A small-molecule ligand and the protein it binds are described below.
Small molecule (SMILES): C[C@@H](O)CN1CCN(CC(=O)O)CCN(CC(=O)O)CCN(CC(=O)O)CC1

Sequence of chain 1.A:
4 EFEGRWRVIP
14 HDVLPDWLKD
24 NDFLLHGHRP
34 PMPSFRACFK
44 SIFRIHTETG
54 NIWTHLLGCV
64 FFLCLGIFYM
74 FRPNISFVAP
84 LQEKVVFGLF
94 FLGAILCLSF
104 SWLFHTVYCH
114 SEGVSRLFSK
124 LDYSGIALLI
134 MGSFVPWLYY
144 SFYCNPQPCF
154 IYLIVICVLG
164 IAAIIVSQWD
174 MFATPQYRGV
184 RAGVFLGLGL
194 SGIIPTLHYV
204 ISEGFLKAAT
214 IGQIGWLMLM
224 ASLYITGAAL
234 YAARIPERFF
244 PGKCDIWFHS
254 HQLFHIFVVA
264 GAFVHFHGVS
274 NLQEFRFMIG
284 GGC

Sequence of chain 1.B:
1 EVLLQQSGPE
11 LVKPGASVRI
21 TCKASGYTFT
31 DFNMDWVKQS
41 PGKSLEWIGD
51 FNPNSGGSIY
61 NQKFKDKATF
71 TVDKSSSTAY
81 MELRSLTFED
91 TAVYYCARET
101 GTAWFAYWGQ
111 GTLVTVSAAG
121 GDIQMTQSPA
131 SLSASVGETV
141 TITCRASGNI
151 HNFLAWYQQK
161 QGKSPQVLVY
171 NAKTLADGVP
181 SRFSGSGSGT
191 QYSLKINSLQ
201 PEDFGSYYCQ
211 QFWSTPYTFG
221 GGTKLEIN

Binding-site contacts:
Ligand atom C8 contacts residue GD1 of chain 1.J at 3.4 Å.
Ligand atom O7 contacts residue DO31 of chain 1.P at 2.8 Å (h-bond).
Ligand atom O1 contacts residue GD1 of chain 1.O at 3.5 Å.
Ligand atom N1 contacts residue GD1 of chain 1.J at 2.8 Å.
Ligand atom N4 contacts residue GD1 of chain 1.J at 2.4 Å.
Ligand atom C12 contacts residue GD1 of chain 1.J at 3.3 Å.
Ligand atom C1 contacts residue GD1 of chain 1.J at 3.6 Å.
Ligand atom C13 contacts residue GD1 of chain 1.J at 3.0 Å.
Ligand atom C16 contacts residue GD1 of chain 1.J at 2.2 Å.
Ligand atom O3 contacts residue DO31 of chain 1.P at 2.7 Å (h-bond).
Ligand atom C7 contacts residue GD1 of chain 1.J at 3.3 Å.
Ligand atom C10 contacts residue GD1 of chain 1.J at 3.5 Å.
Ligand atom N2 contacts residue GD1 of chain 1.J at 2.6 Å.
Ligand atom C17 contacts residue VAL11 of chain 1.A at 3.5 Å (hydrophobic).
Ligand atom C10 contacts residue GD1 of chain 1.O at 2.8 Å.
Ligand atom O3 contacts residue GD1 of chain 1.J at 2.5 Å.
Ligand atom C15 contacts residue VAL11 of chain 1.A at 3.4 Å (hydrophobic).
Ligand atom C3 contacts residue GD1 of chain 1.J at 3.0 Å.
Ligand atom C15 contacts residue GD1 of chain 1.J at 3.4 Å.
Ligand atom C6 contacts residue GD1 of chain 1.J at 2.1 Å.
Ligand atom C4 contacts residue GD1 of chain 1.J at 2.6 Å.
Ligand atom C8 contacts residue GD1 of chain 1.O at 2.7 Å.
Ligand atom C15 contacts residue DO31 of chain 1.P at 3.2 Å.
Ligand atom C10 contacts residue DO31 of chain 1.P at 3.5 Å.
Ligand atom C17 contacts residue DO31 of chain 1.P at 3.1 Å.
Ligand atom O5 contacts residue DO31 of chain 1.P at 2.8 Å (h-bond).
Ligand atom C8 contacts residue DO31 of chain 1.P at 3.5 Å.
Ligand atom O1 contacts residue DO31 of chain 1.P at 3.5 Å.
Ligand atom C11 contacts residue GD1 of chain 1.J at 3.0 Å.
Ligand atom C7 contacts residue DO31 of chain 1.P at 3.6 Å.
Ligand atom N1 contacts residue GD1 of chain 1.O at 3.3 Å.
Ligand atom O7 contacts residue VAL11 of chain 1.A at 3.3 Å.
Ligand atom O5 contacts residue GD1 of chain 1.J at 2.5 Å.
Ligand atom C2 contacts residue GD1 of chain 1.J at 3.7 Å.
Ligand atom C5 contacts residue GD1 of chain 1.J at 2.1 Å.
Ligand atom N3 contacts residue GD1 of chain 1.J at 1.6 Å.
Ligand atom C16 contacts residue DO31 of chain 1.P at 3.2 Å.
Ligand atom C11 contacts residue DO31 of chain 1.P at 3.6 Å.
Ligand atom C14 contacts residue GD1 of chain 1.J at 2.5 Å.
Ligand atom C9 contacts residue GD1 of chain 1.O at 3.6 Å.